Binding-site contacts:
Ligand atom N2 contacts residue ALA3 of chain 1.C at 3.0 Å.
Ligand atom C2 contacts residue ALA11 of chain 1.C at 2.6 Å (hydrophobic).
Ligand atom C contacts residue ARG2 of chain 1.C at 3.7 Å.
Ligand atom N contacts residue ALA3 of chain 1.C at 2.5 Å.
Ligand atom C contacts residue ILE10 of chain 1.C at 4.3 Å (hydrophobic).
Ligand atom C2 contacts residue PRO9 of chain 1.C at 4.0 Å (hydrophobic).
Ligand atom C1 contacts residue ILE10 of chain 1.C at 3.6 Å (hydrophobic).
Ligand atom C2 contacts residue ALA3 of chain 1.C at 4.5 Å (hydrophobic).
Ligand atom C2 contacts residue ILE10 of chain 1.C at 4.0 Å (hydrophobic).
Ligand atom N1 contacts residue PRO9 of chain 1.C at 3.2 Å.
Ligand atom N contacts residue ILE10 of chain 1.C at 4.2 Å.
Ligand atom C1 contacts residue ALA11 of chain 1.C at 1.5 Å (hydrophobic).
Ligand atom C contacts residue ALA11 of chain 1.C at 3.1 Å (hydrophobic).
Ligand atom C contacts residue GLY1 of chain 1.C at 3.8 Å.
Ligand atom N1 contacts residue ALA11 of chain 1.C at 3.7 Å.
Ligand atom C contacts residue ALA3 of chain 1.C at 1.5 Å (hydrophobic).
Ligand atom N1 contacts residue ALA3 of chain 1.C at 4.2 Å.
Ligand atom C1 contacts residue ALA3 of chain 1.C at 3.6 Å (hydrophobic).
Ligand atom N2 contacts residue ALA11 of chain 1.C at 3.7 Å.
Ligand atom N contacts residue ALA11 of chain 1.C at 2.5 Å.
Ligand atom N2 contacts residue PRO9 of chain 1.C at 3.8 Å.

Sequence of chain 1.C:
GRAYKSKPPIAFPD

The small molecule below binds the protein below.
Small molecule (SMILES): Cn1ccnn1